Binding-site contacts:
Ligand atom C16 contacts residue CYS328 of chain 1.B at 3.6 Å (hydrophobic).
Ligand atom N contacts residue ASP330 of chain 1.B at 3.1 Å (salt-bridge).
Ligand atom N22 contacts residue PRO301 of chain 1.B at 3.3 Å.
Ligand atom C32 contacts residue ARG446 of chain 1.B at 3.5 Å.
Ligand atom C25 contacts residue SER299 of chain 1.B at 3.4 Å.
Ligand atom C4 contacts residue CYS328 of chain 1.B at 3.2 Å (hydrophobic).
Ligand atom F contacts residue ILE444 of chain 1.B at 3.5 Å.
Ligand atom C16 contacts residue ARG327 of chain 1.B at 3.4 Å.
Ligand atom C contacts residue THR305 of chain 1.B at 3.3 Å.
Ligand atom C18 contacts residue PRO301 of chain 1.B at 3.6 Å (hydrophobic).
Ligand atom O9 contacts residue ARG327 of chain 1.B at 3.2 Å (salt-bridge).
Ligand atom C17 contacts residue PRO301 of chain 1.B at 3.5 Å (hydrophobic).
Ligand atom C contacts residue CYS328 of chain 1.B at 3.3 Å (hydrophobic).
Ligand atom C21 contacts residue PRO301 of chain 1.B at 3.4 Å (hydrophobic).
Ligand atom C contacts residue VAL303 of chain 1.B at 3.2 Å (hydrophobic).
Ligand atom C24 contacts residue ALA448 of chain 1.B at 3.5 Å (hydrophobic).
Ligand atom C1 contacts residue ASP330 of chain 1.B at 3.2 Å.
Ligand atom C24 contacts residue ARG446 of chain 1.B at 3.4 Å.
Ligand atom C16 contacts residue ASP330 of chain 1.B at 2.8 Å.
Ligand atom C4 contacts residue ALA298 of chain 1.B at 3.3 Å (hydrophobic).
Ligand atom C18 contacts residue ARG428 of chain 1.B at 3.6 Å.
Ligand atom C4 contacts residue ALA300 of chain 1.B at 3.1 Å (hydrophobic).
Ligand atom O contacts residue ARG327 of chain 1.B at 3.0 Å (salt-bridge).
Ligand atom C17 contacts residue ASP330 of chain 1.B at 3.2 Å.
Ligand atom C24 contacts residue CYS447 of chain 1.B at 3.4 Å (hydrophobic).
Ligand atom C8 contacts residue CYS328 of chain 1.B at 3.5 Å (hydrophobic).
Ligand atom N20 contacts residue PRO301 of chain 1.B at 2.6 Å (h-bond).
Ligand atom F contacts residue ARG446 of chain 1.B at 3.2 Å.
Ligand atom O34 contacts residue ARG446 of chain 1.B at 3.1 Å.
Ligand atom N contacts residue CYS328 of chain 1.B at 2.8 Å (h-bond).
Ligand atom C contacts residue ALA300 of chain 1.B at 3.3 Å (hydrophobic).
Ligand atom C1 contacts residue CYS328 of chain 1.B at 3.6 Å (hydrophobic).
Ligand atom S contacts residue ARG428 of chain 1.B at 3.5 Å (salt-bridge).
Ligand atom F contacts residue ALA445 of chain 1.B at 3.4 Å.
Ligand atom O19 contacts residue ARG428 of chain 1.B at 2.7 Å (salt-bridge).
Ligand atom C11 contacts residue TRP431 of chain 1.B at 3.6 Å (hydrophobic).
Ligand atom O33 contacts residue ARG446 of chain 1.B at 3.3 Å.
Ligand atom O27 contacts residue ARG327 of chain 1.B at 2.8 Å (salt-bridge).
Ligand atom C28 contacts residue ARG327 of chain 1.B at 3.1 Å.
Ligand atom C8 contacts residue SER299 of chain 1.B at 3.4 Å.

Sequence of chain 1.B:
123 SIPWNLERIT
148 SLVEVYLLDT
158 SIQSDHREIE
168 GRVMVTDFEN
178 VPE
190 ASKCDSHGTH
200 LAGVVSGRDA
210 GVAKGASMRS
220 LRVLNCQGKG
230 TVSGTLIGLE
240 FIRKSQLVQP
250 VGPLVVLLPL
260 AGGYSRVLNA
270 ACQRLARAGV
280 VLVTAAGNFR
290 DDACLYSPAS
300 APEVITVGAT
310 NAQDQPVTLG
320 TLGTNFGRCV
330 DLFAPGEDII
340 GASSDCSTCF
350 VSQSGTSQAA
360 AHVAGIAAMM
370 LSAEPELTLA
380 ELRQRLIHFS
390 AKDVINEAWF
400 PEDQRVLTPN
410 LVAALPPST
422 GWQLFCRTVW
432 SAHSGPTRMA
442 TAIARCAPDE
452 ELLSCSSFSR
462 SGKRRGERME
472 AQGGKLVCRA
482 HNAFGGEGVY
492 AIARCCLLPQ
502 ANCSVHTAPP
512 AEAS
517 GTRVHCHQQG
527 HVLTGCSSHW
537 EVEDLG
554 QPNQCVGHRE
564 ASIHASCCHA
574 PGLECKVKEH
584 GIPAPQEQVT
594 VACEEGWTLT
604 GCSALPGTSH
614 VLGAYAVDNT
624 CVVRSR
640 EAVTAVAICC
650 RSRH

A small-molecule ligand and the protein it binds are described below.
Small molecule (SMILES): C[C@]1(CC(=O)Nc2nccs2)NCCc2cc(OC[C@@H]3CCCCO3)c(Oc3ccc(C(=O)O)c(F)c3)cc21